Sequence of chain 1.A:
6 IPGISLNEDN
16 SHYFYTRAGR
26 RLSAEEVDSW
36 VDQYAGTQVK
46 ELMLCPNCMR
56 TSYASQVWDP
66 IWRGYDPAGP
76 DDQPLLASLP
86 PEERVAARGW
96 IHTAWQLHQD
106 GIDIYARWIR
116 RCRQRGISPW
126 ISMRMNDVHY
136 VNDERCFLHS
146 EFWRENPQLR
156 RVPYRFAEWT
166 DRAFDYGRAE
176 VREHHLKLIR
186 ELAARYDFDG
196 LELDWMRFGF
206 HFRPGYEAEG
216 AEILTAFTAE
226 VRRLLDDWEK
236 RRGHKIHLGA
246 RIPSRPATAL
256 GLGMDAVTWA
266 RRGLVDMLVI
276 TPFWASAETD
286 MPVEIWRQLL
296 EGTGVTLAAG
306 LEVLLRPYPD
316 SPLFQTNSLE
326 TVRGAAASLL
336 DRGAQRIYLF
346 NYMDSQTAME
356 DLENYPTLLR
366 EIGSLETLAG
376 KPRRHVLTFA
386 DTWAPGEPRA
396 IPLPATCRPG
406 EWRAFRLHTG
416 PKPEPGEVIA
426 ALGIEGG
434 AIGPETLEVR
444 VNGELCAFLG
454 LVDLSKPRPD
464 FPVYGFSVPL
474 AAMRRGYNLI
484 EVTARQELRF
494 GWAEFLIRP

This protein binds this small molecule.
Small molecule (SMILES): CC(=O)N[C@H]1[C@H]([C@H](O)[C@H](O)CO)OC(C(=O)O)=C[C@@H]1O

Binding-site contacts:
Ligand atom C2 contacts residue PG41 of chain 1.H at 3.9 Å.
Ligand atom O8 contacts residue ASN15 of chain 1.A at 2.6 Å (h-bond).
Ligand atom C3 contacts residue GOL1 of chain 1.C at 3.5 Å.
Ligand atom C1 contacts residue ARG202 of chain 1.A at 3.5 Å.
Ligand atom O6 contacts residue HIS134 of chain 1.A at 3.4 Å.
Ligand atom C3 contacts residue ASN346 of chain 1.A at 3.5 Å.
Ligand atom O1B contacts residue ARG129 of chain 1.A at 3.0 Å (salt-bridge).
Ligand atom O1A contacts residue ASN346 of chain 1.A at 3.0 Å (h-bond).
Ligand atom O10 contacts residue PG41 of chain 1.H at 3.7 Å.
Ligand atom C1 contacts residue PG41 of chain 1.H at 3.4 Å.
Ligand atom C8 contacts residue SER16 of chain 1.A at 3.4 Å.
Ligand atom O1A contacts residue ARG202 of chain 1.A at 2.9 Å (salt-bridge).
Ligand atom C7 contacts residue SER16 of chain 1.A at 3.5 Å.
Ligand atom C9 contacts residue TRP95 of chain 1.A at 3.7 Å (hydrophobic).
Ligand atom O7 contacts residue HIS134 of chain 1.A at 3.3 Å (h-bond).
Ligand atom O1B contacts residue ARG202 of chain 1.A at 2.8 Å (salt-bridge).
Ligand atom C6 contacts residue ASP14 of chain 1.A at 3.6 Å.
Ligand atom O9 contacts residue ASN15 of chain 1.A at 2.8 Å (h-bond).
Ligand atom C4 contacts residue GOL1 of chain 1.C at 3.7 Å.
Ligand atom O9 contacts residue TRP95 of chain 1.A at 3.5 Å.
Ligand atom O1A contacts residue TRP279 of chain 1.A at 3.6 Å.
Ligand atom C8 contacts residue ASN15 of chain 1.A at 3.8 Å.
Ligand atom C4 contacts residue THR352 of chain 1.A at 3.5 Å.
Ligand atom O8 contacts residue SER16 of chain 1.A at 2.7 Å (h-bond).
Ligand atom C9 contacts residue ASN15 of chain 1.A at 3.7 Å.
Ligand atom O1B contacts residue HIS134 of chain 1.A at 3.1 Å.
Ligand atom O1B contacts residue PG41 of chain 1.H at 3.6 Å.
Ligand atom O8 contacts residue ASP14 of chain 1.A at 3.8 Å.
Ligand atom O6 contacts residue ARG129 of chain 1.A at 3.9 Å.
Ligand atom C3 contacts residue PG41 of chain 1.H at 3.8 Å.
Ligand atom C4 contacts residue ASP14 of chain 1.A at 3.8 Å.
Ligand atom C5 contacts residue PG41 of chain 1.H at 3.8 Å.
Ligand atom O9 contacts residue CYS53 of chain 1.A at 3.4 Å.
Ligand atom C11 contacts residue GLN351 of chain 1.A at 3.7 Å.
Ligand atom O1A contacts residue PG41 of chain 1.H at 3.4 Å (h-bond).
Ligand atom C11 contacts residue TYR20 of chain 1.A at 3.8 Å (hydrophobic).
Ligand atom C9 contacts residue SER16 of chain 1.A at 3.8 Å.
Ligand atom O4 contacts residue GOL1 of chain 1.C at 2.9 Å (h-bond).
Ligand atom O4 contacts residue THR352 of chain 1.A at 2.8 Å (h-bond).
Ligand atom C8 contacts residue HIS134 of chain 1.A at 3.9 Å.